A protein and the small-molecule ligand that binds it are described below.
Small molecule (SMILES): Cc1ccc(O)c(C)c1-n1c(N)c(C(N)=O)c2nc3cc(Br)ccc3nc21

Binding-site contacts:
Ligand atom C08 contacts residue VAL120 of chain 1.B at 3.9 Å (hydrophobic).
Ligand atom C04 contacts residue THR136 of chain 1.B at 3.6 Å.
Ligand atom N15 contacts residue CYS139 of chain 1.B at 3.0 Å (h-bond).
Ligand atom C23 contacts residue TYR70 of chain 1.B at 3.4 Å (hydrophobic).
Ligand atom C01 contacts residue VAL73 of chain 1.B at 3.7 Å (hydrophobic).
Ligand atom O06 contacts residue HIS110 of chain 1.B at 3.2 Å.
Ligand atom N12 contacts residue ALA86 of chain 1.B at 3.8 Å.
Ligand atom C08 contacts residue ASP200 of chain 1.B at 3.6 Å.
Ligand atom N12 contacts residue VAL120 of chain 1.B at 3.6 Å.
Ligand atom N26 contacts residue VAL73 of chain 1.B at 3.8 Å.
Ligand atom C01 contacts residue THR136 of chain 1.B at 3.5 Å.
Ligand atom O06 contacts residue ASP200 of chain 1.B at 2.9 Å (salt-bridge).
Ligand atom C11 contacts residue THR136 of chain 1.B at 3.6 Å.
Ligand atom C17 contacts residue PHE189 of chain 1.B at 3.4 Å (hydrophobic).
Ligand atom BR22 contacts residue GLY66 of chain 1.B at 3.7 Å.
Ligand atom C02 contacts residue THR136 of chain 1.B at 3.3 Å.
Ligand atom C09 contacts residue THR136 of chain 1.B at 3.6 Å.
Ligand atom C24 contacts residue VAL73 of chain 1.B at 3.6 Å (hydrophobic).
Ligand atom C27 contacts residue VAL73 of chain 1.B at 3.9 Å (hydrophobic).
Ligand atom C14 contacts residue CYS139 of chain 1.B at 3.5 Å (hydrophobic).
Ligand atom O16 contacts residue ALA86 of chain 1.B at 3.7 Å.
Ligand atom C19 contacts residue PHE189 of chain 1.B at 3.6 Å (hydrophobic).
Ligand atom C03 contacts residue LYS88 of chain 1.B at 3.9 Å.
Ligand atom C01 contacts residue LYS88 of chain 1.B at 3.6 Å.
Ligand atom C25 contacts residue VAL73 of chain 1.B at 3.8 Å (hydrophobic).
Ligand atom N18 contacts residue PHE189 of chain 1.B at 3.2 Å.
Ligand atom C03 contacts residue THR136 of chain 1.B at 3.5 Å.
Ligand atom N12 contacts residue THR136 of chain 1.B at 2.6 Å (h-bond).
Ligand atom C01 contacts residue ALA86 of chain 1.B at 3.8 Å (hydrophobic).
Ligand atom N15 contacts residue GLY140 of chain 1.B at 3.3 Å (h-bond).
Ligand atom O16 contacts residue CYS139 of chain 1.B at 2.5 Å (h-bond).
Ligand atom BR22 contacts residue GLN145 of chain 1.B at 3.9 Å.
Ligand atom C08 contacts residue PHE189 of chain 1.B at 3.5 Å (hydrophobic).
Ligand atom C27 contacts residue PHE189 of chain 1.B at 3.8 Å (hydrophobic).
Ligand atom O16 contacts residue LEU138 of chain 1.B at 3.4 Å.
Ligand atom N15 contacts residue LEU65 of chain 1.B at 3.9 Å.
Ligand atom C11 contacts residue ALA86 of chain 1.B at 3.8 Å (hydrophobic).
Ligand atom BR22 contacts residue LEU65 of chain 1.B at 3.3 Å.
Ligand atom N12 contacts residue GLU137 of chain 1.B at 3.1 Å (salt-bridge).
Ligand atom O16 contacts residue GLU137 of chain 1.B at 3.5 Å (salt-bridge).

Sequence of chain 1.B:
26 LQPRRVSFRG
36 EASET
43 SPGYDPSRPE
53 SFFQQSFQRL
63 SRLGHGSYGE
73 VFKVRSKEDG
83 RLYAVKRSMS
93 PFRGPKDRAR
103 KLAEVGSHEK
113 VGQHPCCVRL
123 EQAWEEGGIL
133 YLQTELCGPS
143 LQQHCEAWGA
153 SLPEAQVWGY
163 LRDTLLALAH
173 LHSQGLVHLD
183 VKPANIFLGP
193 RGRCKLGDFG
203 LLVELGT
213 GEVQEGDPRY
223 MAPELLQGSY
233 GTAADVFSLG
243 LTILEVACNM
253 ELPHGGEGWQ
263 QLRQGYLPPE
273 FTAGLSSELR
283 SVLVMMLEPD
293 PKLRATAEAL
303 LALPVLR